Binding-site contacts:
Ligand atom C2 contacts residue GLN138 of chain 2.A at 3.4 Å.
Ligand atom C12 contacts residue GLY13 of chain 2.A at 3.7 Å.
Ligand atom N2 contacts residue ASP141 of chain 2.A at 3.0 Å (salt-bridge).
Ligand atom C4 contacts residue GLN15 of chain 2.A at 3.2 Å.
Ligand atom F contacts residue GLY13 of chain 2.A at 3.6 Å.
Ligand atom C10 contacts residue GLY13 of chain 2.A at 3.7 Å.
Ligand atom C7 contacts residue GLN138 of chain 2.A at 3.8 Å.
Ligand atom O1 contacts residue GLN156 of chain 2.A at 2.4 Å (h-bond).
Ligand atom C3 contacts residue HIS50 of chain 2.A at 3.6 Å.
Ligand atom N2 contacts residue HIS50 of chain 2.A at 3.5 Å (h-bond).
Ligand atom O contacts residue HIS50 of chain 2.A at 3.3 Å (h-bond).
Ligand atom C10 contacts residue PHE11 of chain 2.A at 3.7 Å (hydrophobic).
Ligand atom C7 contacts residue ASP141 of chain 2.A at 3.8 Å.
Ligand atom N2 contacts residue GLN138 of chain 2.A at 3.6 Å.
Ligand atom F contacts residue GLN156 of chain 2.A at 3.5 Å.
Ligand atom N1 contacts residue TYR134 of chain 2.A at 3.5 Å.
Ligand atom C11 contacts residue VAL152 of chain 2.A at 3.6 Å (hydrophobic).
Ligand atom O1 contacts residue MG1 of chain 2.C at 3.5 Å.
Ligand atom C10 contacts residue VAL142 of chain 2.A at 3.7 Å (hydrophobic).
Ligand atom C11 contacts residue GLY13 of chain 2.A at 3.6 Å.
Ligand atom C1 contacts residue GLN156 of chain 2.A at 3.7 Å.
Ligand atom C7 contacts residue HIS50 of chain 2.A at 3.3 Å.
Ligand atom C10 contacts residue SER12 of chain 2.A at 3.7 Å.
Ligand atom O1 contacts residue ATP1 of chain 2.B at 3.6 Å.
Ligand atom F contacts residue GLN138 of chain 2.A at 3.5 Å.
Ligand atom C12 contacts residue GLN138 of chain 2.A at 3.3 Å.
Ligand atom C5 contacts residue GLN156 of chain 2.A at 3.4 Å.
Ligand atom C13 contacts residue GLN138 of chain 2.A at 3.4 Å.
Ligand atom F contacts residue VAL152 of chain 2.A at 3.7 Å.
Ligand atom N contacts residue GLN15 of chain 2.A at 3.5 Å (h-bond).
Ligand atom C3 contacts residue TYR134 of chain 2.A at 3.4 Å (hydrophobic).
Ligand atom C4 contacts residue THR53 of chain 2.A at 3.8 Å.
Ligand atom N contacts residue HIS50 of chain 2.A at 2.9 Å (h-bond).
Ligand atom C6 contacts residue GLN138 of chain 2.A at 3.7 Å.
Ligand atom C2 contacts residue GLN156 of chain 2.A at 3.4 Å.
Ligand atom C4 contacts residue TYR134 of chain 2.A at 3.5 Å (hydrophobic).
Ligand atom C contacts residue GLN15 of chain 2.A at 3.7 Å.
Ligand atom C8 contacts residue GLN138 of chain 2.A at 3.6 Å.
Ligand atom C9 contacts residue PHE11 of chain 2.A at 3.4 Å (hydrophobic).
Ligand atom N contacts residue TYR134 of chain 2.A at 3.2 Å.

Sequence of chain 2.A:
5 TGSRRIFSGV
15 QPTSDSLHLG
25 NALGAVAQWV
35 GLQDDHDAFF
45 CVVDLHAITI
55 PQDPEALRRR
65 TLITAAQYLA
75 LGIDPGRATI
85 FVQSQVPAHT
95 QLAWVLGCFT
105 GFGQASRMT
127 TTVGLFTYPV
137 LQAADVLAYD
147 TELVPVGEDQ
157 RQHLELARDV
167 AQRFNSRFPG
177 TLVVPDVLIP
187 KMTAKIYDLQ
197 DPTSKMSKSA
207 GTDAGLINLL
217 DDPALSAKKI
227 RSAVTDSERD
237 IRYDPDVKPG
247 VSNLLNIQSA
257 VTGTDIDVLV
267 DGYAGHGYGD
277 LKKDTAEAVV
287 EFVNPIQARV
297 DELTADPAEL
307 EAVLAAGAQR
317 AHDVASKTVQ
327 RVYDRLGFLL

The small molecule below binds the protein below.
Small molecule (SMILES): CNC1=NC(=O)[C@H]([C@H](C)c2c[nH]c3cccc(F)c23)O1